This small molecule binds to this protein.
Small molecule (SMILES): CC[C@H](C)[C@H](NC(=O)[C@H](Cc1ccc(O)cc1)NC(=O)[C@@H](NC(=O)[C@H](CCCN=C(N)N)NC(=O)[C@@H](N)CC(=O)O)C(C)C)C(=O)N[C@@H](CC1=NC=NC1)C(=O)N1CCC[C@H]1C(=O)N[C@@H](Cc1ccccc1)C(=O)O

Sequence of chain 1.A:
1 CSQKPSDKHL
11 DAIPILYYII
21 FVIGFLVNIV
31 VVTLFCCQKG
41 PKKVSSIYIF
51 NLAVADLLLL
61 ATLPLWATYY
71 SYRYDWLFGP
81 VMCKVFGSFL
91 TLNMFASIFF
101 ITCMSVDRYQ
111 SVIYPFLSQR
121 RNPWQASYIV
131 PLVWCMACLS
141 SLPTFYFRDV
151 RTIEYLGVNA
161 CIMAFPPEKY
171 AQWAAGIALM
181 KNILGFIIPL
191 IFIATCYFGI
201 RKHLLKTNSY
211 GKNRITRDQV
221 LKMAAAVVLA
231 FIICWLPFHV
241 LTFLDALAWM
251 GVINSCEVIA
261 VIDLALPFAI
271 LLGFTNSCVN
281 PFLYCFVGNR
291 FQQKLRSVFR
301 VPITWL

Binding-site contacts:
Ligand atom CD2 contacts residue LEU266 of chain 1.A at 3.4 Å (hydrophobic).
Ligand atom O contacts residue MET163 of chain 1.A at 3.3 Å (h-bond).
Ligand atom NH1 contacts residue TRP249 of chain 1.A at 3.2 Å.
Ligand atom O contacts residue LYS181 of chain 1.A at 2.3 Å (salt-bridge).
Ligand atom N contacts residue TYR170 of chain 1.A at 3.0 Å (h-bond).
Ligand atom CB contacts residue TRP66 of chain 1.A at 3.5 Å (hydrophobic).
Ligand atom OH contacts residue LYS181 of chain 1.A at 3.4 Å (salt-bridge).
Ligand atom CB contacts residue TYR170 of chain 1.A at 3.3 Å (hydrophobic).
Ligand atom CG2 contacts residue ILE153 of chain 1.A at 3.6 Å (hydrophobic).
Ligand atom OXT contacts residue LYS181 of chain 1.A at 3.6 Å (salt-bridge).
Ligand atom CZ contacts residue LYS181 of chain 1.A at 3.5 Å.
Ligand atom CZ contacts residue TRP249 of chain 1.A at 3.4 Å (hydrophobic).
Ligand atom O contacts residue TYR170 of chain 1.A at 3.6 Å.
Ligand atom CE1 contacts residue THR91 of chain 1.A at 3.5 Å.
Ligand atom O contacts residue ILE162 of chain 1.A at 3.3 Å.
Ligand atom CD1 contacts residue THR91 of chain 1.A at 3.5 Å.
Ligand atom CE2 contacts residue TRP235 of chain 1.A at 3.6 Å (hydrophobic).
Ligand atom C contacts residue ARG148 of chain 1.A at 3.5 Å.
Ligand atom CA contacts residue ARG148 of chain 1.A at 3.6 Å.
Ligand atom CG1 contacts residue TYR170 of chain 1.A at 3.6 Å (hydrophobic).
Ligand atom CG2 contacts residue TYR74 of chain 1.A at 3.5 Å (hydrophobic).
Ligand atom O contacts residue CYS161 of chain 1.A at 3.5 Å (h-bond).
Ligand atom CE2 contacts residue LYS181 of chain 1.A at 3.5 Å.
Ligand atom NH1 contacts residue ASP245 of chain 1.A at 3.1 Å (salt-bridge).
Ligand atom CB contacts residue ILE270 of chain 1.A at 3.5 Å (hydrophobic).
Ligand atom CE1 contacts residue PRO267 of chain 1.A at 3.4 Å (hydrophobic).
Ligand atom CG2 contacts residue TYR69 of chain 1.A at 3.1 Å (hydrophobic).
Ligand atom NH2 contacts residue ASP263 of chain 1.A at 3.6 Å (salt-bridge).
Ligand atom NE2 contacts residue LEU266 of chain 1.A at 3.6 Å.
Ligand atom C contacts residue LYS181 of chain 1.A at 3.3 Å.
Ligand atom O contacts residue ARG148 of chain 1.A at 2.4 Å (salt-bridge).
Ligand atom NE contacts residue TRP249 of chain 1.A at 3.6 Å.
Ligand atom CA contacts residue TYR170 of chain 1.A at 3.3 Å (hydrophobic).
Ligand atom ND1 contacts residue TYR70 of chain 1.A at 3.1 Å (h-bond).
Ligand atom OXT contacts residue PHE238 of chain 1.A at 3.5 Å.
Ligand atom O contacts residue TYR69 of chain 1.A at 2.9 Å (h-bond).
Ligand atom C contacts residue ARG148 of chain 1.A at 3.4 Å.
Ligand atom CD contacts residue TYR70 of chain 1.A at 3.3 Å (hydrophobic).
Ligand atom CD2 contacts residue MET94 of chain 1.A at 3.5 Å (hydrophobic).
Ligand atom O contacts residue ARG148 of chain 1.A at 3.0 Å (salt-bridge).